Sequence of chain 38.C:
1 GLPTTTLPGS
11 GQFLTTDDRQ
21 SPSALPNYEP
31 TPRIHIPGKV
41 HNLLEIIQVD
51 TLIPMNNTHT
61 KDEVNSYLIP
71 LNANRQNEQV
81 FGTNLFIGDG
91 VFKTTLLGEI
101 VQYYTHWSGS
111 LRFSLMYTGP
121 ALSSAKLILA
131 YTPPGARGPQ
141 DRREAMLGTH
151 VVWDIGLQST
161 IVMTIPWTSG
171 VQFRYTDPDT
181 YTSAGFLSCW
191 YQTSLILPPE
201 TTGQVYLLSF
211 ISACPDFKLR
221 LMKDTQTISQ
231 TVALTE

Binding-site contacts:
Ligand atom C2B contacts residue MET221 of chain 38.A at 3.5 Å (hydrophobic).
Ligand atom C3B contacts residue MET221 of chain 38.A at 3.8 Å (hydrophobic).
Ligand atom O1 contacts residue TYR152 of chain 38.A at 3.9 Å.
Ligand atom C1B contacts residue MET221 of chain 38.A at 3.8 Å (hydrophobic).
Ligand atom C4 contacts residue TYR152 of chain 38.A at 3.9 Å (hydrophobic).
Ligand atom C31 contacts residue ALA150 of chain 38.A at 3.5 Å (hydrophobic).
Ligand atom O1 contacts residue ALA24 of chain 38.C at 3.6 Å.
Ligand atom C5B contacts residue TYR197 of chain 38.A at 3.7 Å (hydrophobic).
Ligand atom C4B contacts residue LEU106 of chain 38.A at 3.7 Å (hydrophobic).
Ligand atom O1 contacts residue PHE186 of chain 38.A at 3.5 Å.
Ligand atom C6C contacts residue VAL191 of chain 38.A at 3.2 Å (hydrophobic).
Ligand atom C4A contacts residue ASN219 of chain 38.A at 3.5 Å.
Ligand atom C6B contacts residue TYR197 of chain 38.A at 3.6 Å (hydrophobic).
Ligand atom C5B contacts residue LEU106 of chain 38.A at 3.5 Å (hydrophobic).
Ligand atom C3C contacts residue VAL188 of chain 38.A at 3.3 Å (hydrophobic).
Ligand atom O1 contacts residue VAL188 of chain 38.A at 3.8 Å.
Ligand atom C5C contacts residue ILE104 of chain 38.A at 3.8 Å (hydrophobic).
Ligand atom C6C contacts residue MET221 of chain 38.A at 3.7 Å (hydrophobic).
Ligand atom C5C contacts residue TYR128 of chain 38.A at 3.5 Å (hydrophobic).
Ligand atom C6B contacts residue LEU106 of chain 38.A at 3.9 Å (hydrophobic).
Ligand atom C31 contacts residue PRO174 of chain 38.A at 3.4 Å (hydrophobic).
Ligand atom C4 contacts residue MET224 of chain 38.A at 3.8 Å (hydrophobic).
Ligand atom O1B contacts residue TYR128 of chain 38.A at 3.9 Å.
Ligand atom N3A contacts residue ASN219 of chain 38.A at 3.0 Å (h-bond).
Ligand atom C3C contacts residue TYR128 of chain 38.A at 3.9 Å (hydrophobic).
Ligand atom C3 contacts residue PHE186 of chain 38.A at 3.8 Å (hydrophobic).
Ligand atom N2 contacts residue PHE186 of chain 38.A at 3.7 Å.
Ligand atom C5 contacts residue PHE186 of chain 38.A at 3.5 Å (hydrophobic).
Ligand atom N2 contacts residue ALA24 of chain 38.C at 3.4 Å.
Ligand atom C4 contacts residue PHE186 of chain 38.A at 3.6 Å (hydrophobic).
Ligand atom C7C contacts residue TYR128 of chain 38.A at 3.6 Å (hydrophobic).
Ligand atom O1B contacts residue MET221 of chain 38.A at 3.4 Å.
Ligand atom C2C contacts residue VAL188 of chain 38.A at 3.2 Å (hydrophobic).
Ligand atom C7C contacts residue TYR197 of chain 38.A at 3.8 Å (hydrophobic).
Ligand atom C3 contacts residue PRO174 of chain 38.A at 3.8 Å (hydrophobic).
Ligand atom C31 contacts residue VAL176 of chain 38.A at 3.3 Å (hydrophobic).
Ligand atom CM1 contacts residue SER107 of chain 38.A at 3.9 Å.
Ligand atom C4C contacts residue TYR152 of chain 38.A at 3.8 Å (hydrophobic).
Ligand atom C5 contacts residue TYR152 of chain 38.A at 3.8 Å (hydrophobic).
Ligand atom C31 contacts residue SER175 of chain 38.A at 3.6 Å.

A small-molecule ligand and the protein it binds are described below.
Small molecule (SMILES): Cc1cc(CCCCCCCOc2ccc(C3=N[C@@H](C)CO3)cc2)on1

Sequence of chain 38.A:
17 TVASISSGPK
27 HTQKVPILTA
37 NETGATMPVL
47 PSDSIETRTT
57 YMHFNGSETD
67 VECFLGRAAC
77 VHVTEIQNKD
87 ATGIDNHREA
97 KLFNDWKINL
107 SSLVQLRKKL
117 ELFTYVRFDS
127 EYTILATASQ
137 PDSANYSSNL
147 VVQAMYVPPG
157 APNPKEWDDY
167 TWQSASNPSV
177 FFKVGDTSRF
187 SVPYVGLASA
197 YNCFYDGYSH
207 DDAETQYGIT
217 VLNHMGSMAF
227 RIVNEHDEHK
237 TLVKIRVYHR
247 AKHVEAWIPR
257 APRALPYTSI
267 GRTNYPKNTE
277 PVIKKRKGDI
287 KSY